A small-molecule ligand and the protein it binds are described below.
Small molecule (SMILES): CC(=O)N[C@@H]1[C@@H](O)[C@H](O)[C@@H](CO)O[C@H]1O

Sequence of chain 1.A:
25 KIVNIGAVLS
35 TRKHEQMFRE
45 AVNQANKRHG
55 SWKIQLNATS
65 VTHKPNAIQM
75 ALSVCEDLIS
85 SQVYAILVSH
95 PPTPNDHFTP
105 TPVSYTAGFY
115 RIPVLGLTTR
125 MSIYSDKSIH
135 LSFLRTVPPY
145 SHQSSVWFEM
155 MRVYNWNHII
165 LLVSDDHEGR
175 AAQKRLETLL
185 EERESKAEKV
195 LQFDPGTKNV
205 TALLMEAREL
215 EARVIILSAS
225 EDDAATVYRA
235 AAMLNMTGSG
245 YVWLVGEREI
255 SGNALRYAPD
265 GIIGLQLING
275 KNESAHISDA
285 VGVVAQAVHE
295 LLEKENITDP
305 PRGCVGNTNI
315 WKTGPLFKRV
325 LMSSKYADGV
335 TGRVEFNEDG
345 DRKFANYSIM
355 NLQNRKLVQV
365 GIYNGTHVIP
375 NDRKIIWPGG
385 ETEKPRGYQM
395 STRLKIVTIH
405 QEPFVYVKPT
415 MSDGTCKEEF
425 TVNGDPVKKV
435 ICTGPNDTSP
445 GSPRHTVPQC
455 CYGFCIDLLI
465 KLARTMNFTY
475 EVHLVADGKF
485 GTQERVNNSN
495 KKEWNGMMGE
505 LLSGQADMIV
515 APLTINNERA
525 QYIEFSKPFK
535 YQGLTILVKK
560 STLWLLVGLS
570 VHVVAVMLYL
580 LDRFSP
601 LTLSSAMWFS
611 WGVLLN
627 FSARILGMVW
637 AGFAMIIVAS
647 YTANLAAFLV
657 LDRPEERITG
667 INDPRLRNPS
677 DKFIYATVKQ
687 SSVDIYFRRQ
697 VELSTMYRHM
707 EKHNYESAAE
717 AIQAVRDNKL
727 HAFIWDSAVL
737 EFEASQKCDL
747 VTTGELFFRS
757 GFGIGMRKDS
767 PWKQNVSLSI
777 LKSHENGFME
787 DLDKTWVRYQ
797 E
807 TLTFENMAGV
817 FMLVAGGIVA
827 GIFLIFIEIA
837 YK

Binding-site contacts:
Ligand atom C6 contacts residue ARG212 of chain 1.A at 4.1 Å.
Ligand atom C5 contacts residue ASN239 of chain 1.A at 3.7 Å.
Ligand atom N2 contacts residue ASN239 of chain 1.A at 3.2 Å (h-bond).
Ligand atom C4 contacts residue ASN239 of chain 1.A at 4.3 Å.
Ligand atom O6 contacts residue MET209 of chain 1.A at 4.5 Å.
Ligand atom C7 contacts residue ASN239 of chain 1.A at 3.8 Å.
Ligand atom C1 contacts residue ASN239 of chain 1.A at 1.4 Å.
Ligand atom C5 contacts residue ARG212 of chain 1.A at 4.2 Å.
Ligand atom O3 contacts residue ASN239 of chain 1.A at 4.1 Å.
Ligand atom O7 contacts residue ASN239 of chain 1.A at 3.7 Å.
Ligand atom O5 contacts residue ARG212 of chain 1.A at 4.1 Å.
Ligand atom C2 contacts residue ASN239 of chain 1.A at 2.5 Å.
Ligand atom C3 contacts residue ASN239 of chain 1.A at 3.8 Å.
Ligand atom C6 contacts residue MET209 of chain 1.A at 4.3 Å (hydrophobic).
Ligand atom O5 contacts residue LEU238 of chain 1.A at 4.3 Å.
Ligand atom O5 contacts residue ASN239 of chain 1.A at 2.4 Å (h-bond).